This small molecule binds to this protein.
Small molecule (SMILES): CC(=O)N[C@@H]1[C@@H](O)[C@H](O[C@@H]2O[C@H](CO)[C@H](O)[C@H](O[C@]3(C(=O)O)C[C@H](O)[C@@H](NC(C)=O)[C@H]([C@H](O)[C@H](O)CO)O3)[C@H]2O)[C@@H](CO)O[C@H]1O

Sequence of chain 1.A:
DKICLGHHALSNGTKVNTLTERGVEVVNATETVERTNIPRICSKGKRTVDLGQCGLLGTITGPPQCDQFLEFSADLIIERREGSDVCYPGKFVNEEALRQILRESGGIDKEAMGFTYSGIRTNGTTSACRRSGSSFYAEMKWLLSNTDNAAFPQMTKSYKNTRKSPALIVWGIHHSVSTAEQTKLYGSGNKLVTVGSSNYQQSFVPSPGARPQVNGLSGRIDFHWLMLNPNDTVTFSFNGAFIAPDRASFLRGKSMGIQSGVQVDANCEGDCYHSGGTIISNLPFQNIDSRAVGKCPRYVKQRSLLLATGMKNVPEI

Binding-site contacts:
Ligand atom O9 contacts residue SER176 of chain 1.A at 3.8 Å.
Ligand atom C9 contacts residue SER176 of chain 1.A at 4.1 Å.
Ligand atom C9 contacts residue HIS174 of chain 1.A at 3.7 Å.
Ligand atom C11 contacts residue GLY124 of chain 1.A at 3.6 Å.
Ligand atom N5 contacts residue THR125 of chain 1.A at 3.1 Å (h-bond).
Ligand atom C1 contacts residue THR126 of chain 1.A at 3.4 Å.
Ligand atom O9 contacts residue VAL177 of chain 1.A at 3.7 Å.
Ligand atom C5 contacts residue THR125 of chain 1.A at 3.9 Å.
Ligand atom O1A contacts residue SER127 of chain 1.A at 2.8 Å (h-bond).
Ligand atom C1 contacts residue SER127 of chain 1.A at 3.7 Å.
Ligand atom O1A contacts residue THR126 of chain 1.A at 3.4 Å.
Ligand atom C10 contacts residue THR125 of chain 1.A at 3.9 Å.
Ligand atom O9 contacts residue HIS174 of chain 1.A at 3.8 Å.
Ligand atom O1B contacts residue THR126 of chain 1.A at 2.7 Å (h-bond).
Ligand atom N2 contacts residue GLN213 of chain 1.A at 4.1 Å.
Ligand atom C8 contacts residue TYR88 of chain 1.A at 4.0 Å (hydrophobic).
Ligand atom O9 contacts residue TYR88 of chain 1.A at 3.1 Å (h-bond).
Ligand atom C8 contacts residue GLN213 of chain 1.A at 3.6 Å.
Ligand atom O8 contacts residue LEU217 of chain 1.A at 3.9 Å.
Ligand atom O1 contacts residue GLN213 of chain 1.A at 3.7 Å.
Ligand atom C4 contacts residue THR125 of chain 1.A at 3.6 Å.
Ligand atom C5 contacts residue SER127 of chain 1.A at 4.1 Å.
Ligand atom O8 contacts residue TYR88 of chain 1.A at 3.2 Å (h-bond).
Ligand atom O1B contacts residue LEU217 of chain 1.A at 3.3 Å.
Ligand atom C11 contacts residue THR125 of chain 1.A at 3.8 Å.
Ligand atom C5 contacts residue LEU217 of chain 1.A at 3.9 Å (hydrophobic).
Ligand atom O6 contacts residue GLY216 of chain 1.A at 3.7 Å.
Ligand atom C7 contacts residue TRP142 of chain 1.A at 4.0 Å (hydrophobic).
Ligand atom C10 contacts residue TRP142 of chain 1.A at 4.1 Å (hydrophobic).
Ligand atom C3 contacts residue LEU217 of chain 1.A at 4.0 Å (hydrophobic).
Ligand atom C9 contacts residue TYR88 of chain 1.A at 3.5 Å (hydrophobic).
Ligand atom C7 contacts residue GLN213 of chain 1.A at 4.1 Å.
Ligand atom O4 contacts residue THR125 of chain 1.A at 4.0 Å.
Ligand atom C6 contacts residue SER127 of chain 1.A at 3.6 Å.
Ligand atom C4 contacts residue SER127 of chain 1.A at 3.8 Å.
Ligand atom C11 contacts residue LEU144 of chain 1.A at 4.0 Å (hydrophobic).
Ligand atom O1B contacts residue SER127 of chain 1.A at 3.8 Å.
Ligand atom C2 contacts residue GLN213 of chain 1.A at 3.7 Å.
Ligand atom C11 contacts residue TRP142 of chain 1.A at 3.8 Å (hydrophobic).
Ligand atom O10 contacts residue LEU185 of chain 1.A at 3.2 Å.